Sequence of chain 1.H:
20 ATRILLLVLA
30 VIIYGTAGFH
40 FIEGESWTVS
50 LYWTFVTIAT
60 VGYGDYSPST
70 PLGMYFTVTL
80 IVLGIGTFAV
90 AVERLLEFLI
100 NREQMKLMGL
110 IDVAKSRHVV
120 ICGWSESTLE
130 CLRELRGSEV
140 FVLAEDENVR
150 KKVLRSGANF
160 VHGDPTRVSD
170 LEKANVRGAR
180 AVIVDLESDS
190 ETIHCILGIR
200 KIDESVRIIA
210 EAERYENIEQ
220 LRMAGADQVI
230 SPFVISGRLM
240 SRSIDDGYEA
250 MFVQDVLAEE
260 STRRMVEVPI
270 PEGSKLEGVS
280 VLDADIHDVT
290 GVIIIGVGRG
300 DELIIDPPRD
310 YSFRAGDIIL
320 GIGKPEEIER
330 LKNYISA

The protein below binds the small molecule below.
Small molecule (SMILES): CCCCC[N+](CCCCC)(CCCCC)CCCCC

Binding-site contacts:
Ligand atom C03 contacts residue ALA58 of chain 1.G at 3.7 Å (hydrophobic).
Ligand atom C01 contacts residue THR59 of chain 1.G at 3.8 Å.
Ligand atom C08 contacts residue THR59 of chain 1.A at 3.6 Å.
Ligand atom C07 contacts residue THR59 of chain 1.A at 4.3 Å.
Ligand atom C13 contacts residue PHE87 of chain 1.G at 4.4 Å (hydrophobic).
Ligand atom C05 contacts residue ILE84 of chain 1.H at 3.0 Å (hydrophobic).
Ligand atom C05 contacts residue ALA58 of chain 1.G at 3.7 Å (hydrophobic).
Ligand atom C14 contacts residue ILE84 of chain 1.G at 3.7 Å (hydrophobic).
Ligand atom C15 contacts residue PHE87 of chain 1.F at 3.9 Å (hydrophobic).
Ligand atom C12 contacts residue THR59 of chain 1.F at 4.2 Å.
Ligand atom C15 contacts residue ILE84 of chain 1.G at 3.3 Å (hydrophobic).
Ligand atom C06 contacts residue THR59 of chain 1.A at 3.8 Å.
Ligand atom C09 contacts residue PHE87 of chain 1.A at 4.4 Å (hydrophobic).
Ligand atom C04 contacts residue PHE87 of chain 1.G at 4.3 Å (hydrophobic).
Ligand atom C06 contacts residue THR59 of chain 1.F at 4.2 Å.
Ligand atom C20 contacts residue ILE84 of chain 1.A at 3.3 Å (hydrophobic).
Ligand atom C01 contacts residue THR59 of chain 1.H at 4.2 Å.
Ligand atom C19 contacts residue ALA58 of chain 1.H at 4.2 Å (hydrophobic).
Ligand atom C04 contacts residue ILE84 of chain 1.H at 3.7 Å (hydrophobic).
Ligand atom C10 contacts residue ILE84 of chain 1.F at 3.1 Å (hydrophobic).
Ligand atom C09 contacts residue ALA58 of chain 1.A at 4.3 Å (hydrophobic).
Ligand atom C19 contacts residue ILE84 of chain 1.A at 3.7 Å (hydrophobic).
Ligand atom C17 contacts residue THR59 of chain 1.H at 4.2 Å.
Ligand atom C10 contacts residue ILE57 of chain 1.A at 4.4 Å (hydrophobic).
Ligand atom C04 contacts residue ALA58 of chain 1.G at 4.4 Å (hydrophobic).
Ligand atom C03 contacts residue THR59 of chain 1.G at 3.7 Å.
Ligand atom C13 contacts residue PHE87 of chain 1.F at 3.8 Å (hydrophobic).
Ligand atom C18 contacts residue PHE87 of chain 1.H at 3.8 Å (hydrophobic).
Ligand atom C10 contacts residue ALA58 of chain 1.A at 3.6 Å (hydrophobic).
Ligand atom C02 contacts residue THR59 of chain 1.G at 4.3 Å.
Ligand atom C09 contacts residue ILE84 of chain 1.F at 3.7 Å (hydrophobic).
Ligand atom C19 contacts residue PHE87 of chain 1.H at 4.5 Å (hydrophobic).
Ligand atom C18 contacts residue PHE87 of chain 1.A at 4.5 Å (hydrophobic).
Ligand atom C14 contacts residue ALA58 of chain 1.F at 4.3 Å (hydrophobic).
Ligand atom C14 contacts residue PHE87 of chain 1.F at 4.4 Å (hydrophobic).
Ligand atom C08 contacts residue ALA58 of chain 1.A at 3.6 Å (hydrophobic).
Ligand atom C20 contacts residue PHE87 of chain 1.H at 3.9 Å (hydrophobic).

Sequence of chain 1.A:
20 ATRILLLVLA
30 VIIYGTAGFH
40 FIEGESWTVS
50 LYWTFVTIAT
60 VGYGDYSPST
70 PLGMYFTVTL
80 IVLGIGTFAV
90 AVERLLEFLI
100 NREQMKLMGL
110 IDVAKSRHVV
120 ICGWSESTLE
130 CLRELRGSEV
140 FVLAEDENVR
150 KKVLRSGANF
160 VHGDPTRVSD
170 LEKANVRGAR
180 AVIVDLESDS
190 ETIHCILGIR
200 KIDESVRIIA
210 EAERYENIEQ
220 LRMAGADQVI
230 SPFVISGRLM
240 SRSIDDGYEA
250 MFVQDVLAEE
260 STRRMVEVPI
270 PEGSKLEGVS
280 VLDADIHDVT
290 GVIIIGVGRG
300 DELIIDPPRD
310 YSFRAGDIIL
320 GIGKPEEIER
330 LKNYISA

Sequence of chain 1.G:
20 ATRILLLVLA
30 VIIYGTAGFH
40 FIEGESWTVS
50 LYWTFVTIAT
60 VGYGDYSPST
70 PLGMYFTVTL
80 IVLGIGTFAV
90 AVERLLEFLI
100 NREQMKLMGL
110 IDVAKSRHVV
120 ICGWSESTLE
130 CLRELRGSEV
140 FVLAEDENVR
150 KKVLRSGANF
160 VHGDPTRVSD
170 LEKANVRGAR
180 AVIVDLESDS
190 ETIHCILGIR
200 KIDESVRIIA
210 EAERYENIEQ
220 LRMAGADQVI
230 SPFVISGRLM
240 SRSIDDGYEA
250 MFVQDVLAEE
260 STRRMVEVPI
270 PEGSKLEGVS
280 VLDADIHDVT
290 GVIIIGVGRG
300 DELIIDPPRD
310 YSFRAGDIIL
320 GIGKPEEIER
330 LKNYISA

Sequence of chain 1.F:
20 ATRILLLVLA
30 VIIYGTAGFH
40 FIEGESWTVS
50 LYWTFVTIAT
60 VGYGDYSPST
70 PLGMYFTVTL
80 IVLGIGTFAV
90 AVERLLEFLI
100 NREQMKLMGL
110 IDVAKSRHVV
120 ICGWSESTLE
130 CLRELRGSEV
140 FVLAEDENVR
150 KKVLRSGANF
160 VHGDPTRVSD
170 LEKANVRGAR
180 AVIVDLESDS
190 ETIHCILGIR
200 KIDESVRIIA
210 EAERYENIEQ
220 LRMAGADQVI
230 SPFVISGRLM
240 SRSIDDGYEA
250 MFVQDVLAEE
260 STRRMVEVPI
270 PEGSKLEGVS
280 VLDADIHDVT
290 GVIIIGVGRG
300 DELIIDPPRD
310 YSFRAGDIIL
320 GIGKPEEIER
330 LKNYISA